Binding-site contacts:
Ligand atom O3P contacts residue GLY236 of chain 2.A at 3.1 Å (h-bond).
Ligand atom O2' contacts residue ASP234 of chain 2.A at 2.4 Å (salt-bridge).
Ligand atom O5' contacts residue GLY235 of chain 2.A at 3.4 Å.
Ligand atom O6 contacts residue MET284 of chain 2.A at 3.1 Å (h-bond).
Ligand atom N1 contacts residue GLU311 of chain 2.A at 3.0 Å (salt-bridge).
Ligand atom O3P contacts residue SER199 of chain 2.A at 2.8 Å (h-bond).
Ligand atom N3 contacts residue CYS201 of chain 2.A at 3.7 Å.
Ligand atom O3' contacts residue MET255 of chain 2.A at 3.6 Å (h-bond).
Ligand atom C5' contacts residue TYR281 of chain 2.A at 3.6 Å (hydrophobic).
Ligand atom O3' contacts residue ASP234 of chain 2.A at 2.6 Å (salt-bridge).
Ligand atom O2' contacts residue ASN173 of chain 2.A at 3.5 Å (h-bond).
Ligand atom N7 contacts residue ILE200 of chain 2.A at 3.5 Å.
Ligand atom O1P contacts residue GLY257 of chain 2.A at 3.7 Å.
Ligand atom C4' contacts residue ASP234 of chain 2.A at 3.6 Å.
Ligand atom C8 contacts residue MET51 of chain 2.A at 3.5 Å (hydrophobic).
Ligand atom O1P contacts residue SER199 of chain 2.A at 2.7 Å (h-bond).
Ligand atom O2P contacts residue GLY257 of chain 2.A at 2.9 Å (h-bond).
Ligand atom N7 contacts residue MET51 of chain 2.A at 3.8 Å.
Ligand atom O1P contacts residue TYR281 of chain 2.A at 2.4 Å (h-bond).
Ligand atom O6 contacts residue GLY285 of chain 2.A at 2.6 Å (h-bond).
Ligand atom C6 contacts residue GLY285 of chain 2.A at 3.4 Å.
Ligand atom N7 contacts residue GLY283 of chain 2.A at 3.5 Å.
Ligand atom O3P contacts residue GLY198 of chain 2.A at 3.6 Å.
Ligand atom C6 contacts residue MET284 of chain 2.A at 3.7 Å (hydrophobic).
Ligand atom O6 contacts residue GLY312 of chain 2.A at 3.5 Å.
Ligand atom O1P contacts residue SER258 of chain 2.A at 3.1 Å (h-bond).
Ligand atom O5' contacts residue GLY198 of chain 2.A at 3.6 Å.
Ligand atom C5 contacts residue MET284 of chain 2.A at 3.6 Å (hydrophobic).
Ligand atom C3' contacts residue ASP234 of chain 2.A at 3.5 Å.
Ligand atom C2 contacts residue CYS201 of chain 2.A at 3.3 Å (hydrophobic).
Ligand atom N7 contacts residue MET284 of chain 2.A at 2.9 Å (h-bond).
Ligand atom C5 contacts residue ILE200 of chain 2.A at 3.7 Å (hydrophobic).
Ligand atom P contacts residue TYR281 of chain 2.A at 3.7 Å.
Ligand atom C8 contacts residue ILE200 of chain 2.A at 3.6 Å (hydrophobic).
Ligand atom O3' contacts residue ALA49 of chain 2.A at 3.3 Å.
Ligand atom P contacts residue SER199 of chain 2.A at 3.7 Å.
Ligand atom O2P contacts residue SER258 of chain 2.A at 3.6 Å.
Ligand atom C2' contacts residue ASP234 of chain 2.A at 3.6 Å.
Ligand atom C2 contacts residue GLU311 of chain 2.A at 3.6 Å.
Ligand atom O6 contacts residue GLY283 of chain 2.A at 3.1 Å.

Sequence of chain 2.A:
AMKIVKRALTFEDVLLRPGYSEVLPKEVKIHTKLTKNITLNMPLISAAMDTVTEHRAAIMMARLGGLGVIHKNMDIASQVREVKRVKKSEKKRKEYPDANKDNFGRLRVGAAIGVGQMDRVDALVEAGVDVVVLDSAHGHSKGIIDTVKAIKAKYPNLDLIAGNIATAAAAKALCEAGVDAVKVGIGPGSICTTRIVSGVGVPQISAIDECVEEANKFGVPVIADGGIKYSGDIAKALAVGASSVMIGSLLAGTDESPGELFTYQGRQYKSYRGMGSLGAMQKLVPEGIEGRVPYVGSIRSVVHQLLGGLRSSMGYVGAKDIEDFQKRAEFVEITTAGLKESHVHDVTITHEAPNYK

The protein below binds the small molecule below.
Small molecule (SMILES): O=c1[nH]cnc2c1ncn2[C@@H]1O[C@H](COP(=O)(O)O)[C@@H](O)[C@H]1O